Sequence of chain 1.A:
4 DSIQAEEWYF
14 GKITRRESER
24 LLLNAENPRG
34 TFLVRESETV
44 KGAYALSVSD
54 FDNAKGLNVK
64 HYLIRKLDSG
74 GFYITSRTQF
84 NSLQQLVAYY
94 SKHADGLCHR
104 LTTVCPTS

Binding-site contacts:
Ligand atom CZ contacts residue SER40 of chain 1.A at 4.0 Å.
Ligand atom P contacts residue ARG38 of chain 1.A at 3.7 Å.
Ligand atom CG contacts residue LEU66 of chain 1.A at 4.1 Å (hydrophobic).
Ligand atom O3P contacts residue GLU41 of chain 1.A at 2.7 Å (salt-bridge).
Ligand atom CE1 contacts residue TYR65 of chain 1.A at 4.2 Å (hydrophobic).
Ligand atom OH contacts residue THR42 of chain 1.A at 3.6 Å.
Ligand atom P contacts residue SER40 of chain 1.A at 3.8 Å.
Ligand atom CA contacts residue HIS64 of chain 1.A at 3.6 Å.
Ligand atom CE2 contacts residue LEU66 of chain 1.A at 4.0 Å (hydrophobic).
Ligand atom P contacts residue THR42 of chain 1.A at 3.7 Å.
Ligand atom OH contacts residue ARG38 of chain 1.A at 4.4 Å.
Ligand atom O3P contacts residue GLU39 of chain 1.A at 4.2 Å.
Ligand atom O3P contacts residue SER40 of chain 1.A at 3.4 Å.
Ligand atom CG contacts residue HIS64 of chain 1.A at 4.2 Å.
Ligand atom OH contacts residue ALA48 of chain 1.A at 4.2 Å.
Ligand atom P contacts residue GLU41 of chain 1.A at 3.9 Å.
Ligand atom O2P contacts residue ARG38 of chain 1.A at 2.8 Å (salt-bridge).
Ligand atom O1P contacts residue GLU41 of chain 1.A at 4.1 Å.
Ligand atom OXT contacts residue HIS64 of chain 1.A at 4.2 Å.
Ligand atom CD1 contacts residue TYR65 of chain 1.A at 3.9 Å (hydrophobic).
Ligand atom O1P contacts residue THR42 of chain 1.A at 2.6 Å (h-bond).
Ligand atom CE1 contacts residue LEU66 of chain 1.A at 4.1 Å (hydrophobic).
Ligand atom O3P contacts residue THR42 of chain 1.A at 4.0 Å.
Ligand atom P contacts residue ARG18 of chain 1.A at 3.6 Å.
Ligand atom C contacts residue HIS64 of chain 1.A at 4.3 Å.
Ligand atom O3P contacts residue ARG38 of chain 1.A at 2.8 Å (salt-bridge).
Ligand atom CE2 contacts residue THR42 of chain 1.A at 3.4 Å.
Ligand atom CZ contacts residue LEU66 of chain 1.A at 3.8 Å (hydrophobic).
Ligand atom OH contacts residue SER40 of chain 1.A at 3.0 Å (h-bond).
Ligand atom O2P contacts residue ARG18 of chain 1.A at 2.8 Å (salt-bridge).
Ligand atom CB contacts residue HIS64 of chain 1.A at 4.0 Å.
Ligand atom CE1 contacts residue ALA48 of chain 1.A at 4.2 Å (hydrophobic).
Ligand atom OH contacts residue LEU66 of chain 1.A at 4.0 Å.
Ligand atom CD1 contacts residue HIS64 of chain 1.A at 3.5 Å.
Ligand atom CD1 contacts residue LEU66 of chain 1.A at 3.6 Å (hydrophobic).
Ligand atom O1P contacts residue ARG18 of chain 1.A at 2.9 Å (salt-bridge).
Ligand atom CE1 contacts residue HIS64 of chain 1.A at 4.0 Å.
Ligand atom O1P contacts residue SER40 of chain 1.A at 4.0 Å.
Ligand atom CZ contacts residue THR42 of chain 1.A at 4.0 Å.
Ligand atom O3P contacts residue ARG18 of chain 1.A at 3.9 Å.

This protein binds this small molecule.
Small molecule (SMILES): N[C@@H](Cc1ccc(OP(=O)(O)O)cc1)C(=O)O